This protein binds this small molecule.
Small molecule (SMILES): CC1=C(/C=C/C(C)=C/C=C/C(C)=C/C=O)C(C)(C)CCC1

Binding-site contacts:
Ligand atom C11 contacts residue TYR268 of chain 1.A at 3.5 Å (hydrophobic).
Ligand atom C8 contacts residue TRP265 of chain 1.A at 3.7 Å (hydrophobic).
Ligand atom C18 contacts residue TRP265 of chain 1.A at 3.9 Å (hydrophobic).
Ligand atom C5 contacts residue TRP265 of chain 1.A at 3.9 Å (hydrophobic).
Ligand atom C11 contacts residue CYS187 of chain 1.A at 3.7 Å (hydrophobic).
Ligand atom C14 contacts residue SER186 of chain 1.A at 3.3 Å.
Ligand atom C17 contacts residue ALA269 of chain 1.A at 3.5 Å (hydrophobic).
Ligand atom C2 contacts residue PHE212 of chain 1.A at 3.4 Å (hydrophobic).
Ligand atom C6 contacts residue GLU122 of chain 1.A at 3.8 Å.
Ligand atom C12 contacts residue TYR268 of chain 1.A at 3.9 Å (hydrophobic).
Ligand atom C17 contacts residue TYR268 of chain 1.A at 3.8 Å (hydrophobic).
Ligand atom C3 contacts residue PHE212 of chain 1.A at 3.5 Å (hydrophobic).
Ligand atom C20 contacts residue ALA292 of chain 1.A at 3.9 Å (hydrophobic).
Ligand atom C19 contacts residue THR118 of chain 1.A at 3.0 Å.
Ligand atom C15 contacts residue SER186 of chain 1.A at 3.6 Å.
Ligand atom C13 contacts residue LYS296 of chain 1.A at 3.8 Å.
Ligand atom C9 contacts residue THR118 of chain 1.A at 3.5 Å.
Ligand atom C10 contacts residue TRP265 of chain 1.A at 3.9 Å (hydrophobic).
Ligand atom C4 contacts residue PHE261 of chain 1.A at 3.7 Å (hydrophobic).
Ligand atom C2 contacts residue HIS211 of chain 1.A at 4.0 Å.
Ligand atom C19 contacts residue ILE189 of chain 1.A at 3.8 Å (hydrophobic).
Ligand atom C10 contacts residue THR118 of chain 1.A at 3.7 Å.
Ligand atom C14 contacts residue ALA117 of chain 1.A at 3.5 Å (hydrophobic).
Ligand atom C16 contacts residue MET207 of chain 1.A at 3.4 Å (hydrophobic).
Ligand atom C13 contacts residue ALA117 of chain 1.A at 3.5 Å (hydrophobic).
Ligand atom C11 contacts residue THR118 of chain 1.A at 3.5 Å.
Ligand atom C12 contacts residue CYS187 of chain 1.A at 3.1 Å (hydrophobic).
Ligand atom C14 contacts residue GLU113 of chain 1.A at 3.9 Å.
Ligand atom C14 contacts residue LYS296 of chain 1.A at 2.5 Å.
Ligand atom C5 contacts residue GLU122 of chain 1.A at 3.4 Å.
Ligand atom C12 contacts residue ALA117 of chain 1.A at 3.7 Å (hydrophobic).
Ligand atom C8 contacts residue TYR268 of chain 1.A at 3.7 Å (hydrophobic).
Ligand atom C15 contacts residue ALA292 of chain 1.A at 3.6 Å (hydrophobic).
Ligand atom C15 contacts residue LYS296 of chain 1.A at 1.5 Å.
Ligand atom C18 contacts residue GLU122 of chain 1.A at 3.6 Å.
Ligand atom C9 contacts residue TYR268 of chain 1.A at 3.7 Å (hydrophobic).
Ligand atom C10 contacts residue TYR268 of chain 1.A at 3.6 Å (hydrophobic).
Ligand atom C4 contacts residue GLU122 of chain 1.A at 3.7 Å.
Ligand atom C18 contacts residue GLY121 of chain 1.A at 3.5 Å.
Ligand atom C20 contacts residue TRP265 of chain 1.A at 3.7 Å (hydrophobic).

Sequence of chain 1.A:
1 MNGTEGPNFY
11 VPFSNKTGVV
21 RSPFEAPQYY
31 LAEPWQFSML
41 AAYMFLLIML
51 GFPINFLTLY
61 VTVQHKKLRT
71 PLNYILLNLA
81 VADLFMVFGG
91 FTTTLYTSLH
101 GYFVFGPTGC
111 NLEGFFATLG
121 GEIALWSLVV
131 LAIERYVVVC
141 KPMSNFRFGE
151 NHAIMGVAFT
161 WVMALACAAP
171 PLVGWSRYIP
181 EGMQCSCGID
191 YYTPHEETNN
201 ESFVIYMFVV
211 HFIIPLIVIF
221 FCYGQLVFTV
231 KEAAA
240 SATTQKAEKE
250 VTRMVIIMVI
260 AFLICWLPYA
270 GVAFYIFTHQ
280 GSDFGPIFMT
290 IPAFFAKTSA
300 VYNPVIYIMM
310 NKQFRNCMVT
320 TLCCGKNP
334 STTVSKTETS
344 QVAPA